Binding-site contacts:
Ligand atom C5 contacts residue ASN654 of chain 1.C at 3.7 Å.
Ligand atom C3 contacts residue ASN654 of chain 1.C at 3.8 Å.
Ligand atom C8 contacts residue HIS652 of chain 1.C at 3.3 Å.
Ligand atom C2 contacts residue ASN654 of chain 1.C at 2.5 Å.
Ligand atom C1 contacts residue ASN654 of chain 1.C at 1.4 Å.
Ligand atom C7 contacts residue ASN654 of chain 1.C at 3.9 Å.
Ligand atom N2 contacts residue ASN654 of chain 1.C at 2.9 Å (h-bond).
Ligand atom C4 contacts residue ASN654 of chain 1.C at 4.2 Å.
Ligand atom O5 contacts residue ASN654 of chain 1.C at 2.4 Å (h-bond).
Ligand atom O7 contacts residue ASN654 of chain 1.C at 4.4 Å.

This protein binds this small molecule.
Small molecule (SMILES): CC(=O)N[C@@H]1[C@@H](O)[C@H](O)[C@@H](CO)O[C@H]1O

Sequence of chain 1.C:
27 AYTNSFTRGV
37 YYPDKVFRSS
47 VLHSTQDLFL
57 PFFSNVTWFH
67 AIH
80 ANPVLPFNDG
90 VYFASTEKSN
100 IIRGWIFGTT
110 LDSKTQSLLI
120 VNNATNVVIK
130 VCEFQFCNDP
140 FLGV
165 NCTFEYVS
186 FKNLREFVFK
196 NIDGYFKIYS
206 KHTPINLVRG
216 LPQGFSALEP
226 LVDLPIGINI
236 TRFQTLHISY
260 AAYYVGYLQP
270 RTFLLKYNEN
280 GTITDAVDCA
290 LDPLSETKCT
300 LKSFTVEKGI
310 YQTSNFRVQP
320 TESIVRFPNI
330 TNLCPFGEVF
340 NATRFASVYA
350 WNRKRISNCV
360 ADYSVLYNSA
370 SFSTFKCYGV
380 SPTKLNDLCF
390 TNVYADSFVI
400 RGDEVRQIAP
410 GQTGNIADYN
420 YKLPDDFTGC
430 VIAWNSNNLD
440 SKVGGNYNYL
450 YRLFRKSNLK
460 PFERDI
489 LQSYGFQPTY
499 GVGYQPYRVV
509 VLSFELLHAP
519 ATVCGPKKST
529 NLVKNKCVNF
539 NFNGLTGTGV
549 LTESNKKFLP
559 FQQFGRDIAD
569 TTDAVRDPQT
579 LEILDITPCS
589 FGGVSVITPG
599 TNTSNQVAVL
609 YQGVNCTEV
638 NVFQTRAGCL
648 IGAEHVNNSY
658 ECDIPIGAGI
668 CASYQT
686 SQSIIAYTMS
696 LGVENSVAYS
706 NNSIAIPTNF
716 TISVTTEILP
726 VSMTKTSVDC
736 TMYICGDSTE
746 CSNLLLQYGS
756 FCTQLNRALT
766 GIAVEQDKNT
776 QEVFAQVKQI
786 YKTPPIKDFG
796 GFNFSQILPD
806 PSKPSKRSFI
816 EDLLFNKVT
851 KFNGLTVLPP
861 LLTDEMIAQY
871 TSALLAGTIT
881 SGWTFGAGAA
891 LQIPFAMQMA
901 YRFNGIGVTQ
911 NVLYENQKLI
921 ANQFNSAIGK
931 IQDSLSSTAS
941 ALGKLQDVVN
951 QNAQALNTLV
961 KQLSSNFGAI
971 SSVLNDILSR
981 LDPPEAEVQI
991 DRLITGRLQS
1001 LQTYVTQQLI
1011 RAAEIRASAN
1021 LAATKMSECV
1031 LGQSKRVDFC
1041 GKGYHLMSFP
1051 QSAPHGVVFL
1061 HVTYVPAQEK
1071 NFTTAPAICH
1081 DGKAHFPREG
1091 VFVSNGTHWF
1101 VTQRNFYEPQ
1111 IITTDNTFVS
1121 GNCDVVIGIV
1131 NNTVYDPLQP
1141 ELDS